A small-molecule ligand and the protein it binds are described below.
Small molecule (SMILES): CC[C@H](C)[C@H](NC(=O)[C@@H](N)CCCCN)C(=O)N[C@@H](CC(C)C)C(=O)N[C@@H](CC1=NC=NC1)C(=O)N[C@@H](CCCN=C(N)N)C(=O)N[C@@H](CC(C)C)C(=O)N[C@@H](CC(C)C)C(=O)N[C@H](C=O)CCC(N)=O

Sequence of chain 1.C:
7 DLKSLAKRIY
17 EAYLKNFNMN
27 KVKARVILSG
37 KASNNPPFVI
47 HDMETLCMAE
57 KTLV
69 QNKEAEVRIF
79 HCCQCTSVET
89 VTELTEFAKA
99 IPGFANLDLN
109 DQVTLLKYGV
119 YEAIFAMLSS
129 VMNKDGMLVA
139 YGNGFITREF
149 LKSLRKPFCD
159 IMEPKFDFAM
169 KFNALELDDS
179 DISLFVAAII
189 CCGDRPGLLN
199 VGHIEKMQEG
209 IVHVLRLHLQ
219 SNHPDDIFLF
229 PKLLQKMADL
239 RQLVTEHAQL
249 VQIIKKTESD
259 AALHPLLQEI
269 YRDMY

Binding-site contacts:
Ligand atom C contacts residue GLU267 of chain 1.C at 3.6 Å.
Ligand atom CD2 contacts residue GLN110 of chain 1.C at 4.1 Å.
Ligand atom CD1 contacts residue PHE102 of chain 1.C at 4.1 Å (hydrophobic).
Ligand atom C contacts residue GLU267 of chain 1.C at 4.0 Å.
Ligand atom O contacts residue LYS97 of chain 1.C at 3.0 Å.
Ligand atom CD2 contacts residue LEU107 of chain 1.C at 4.0 Å (hydrophobic).
Ligand atom CB contacts residue LEU264 of chain 1.C at 4.2 Å (hydrophobic).
Ligand atom CB contacts residue THR93 of chain 1.C at 4.3 Å.
Ligand atom CA contacts residue GLU267 of chain 1.C at 3.9 Å.
Ligand atom CG2 contacts residue LEU264 of chain 1.C at 3.8 Å (hydrophobic).
Ligand atom CD1 contacts residue LEU264 of chain 1.C at 3.9 Å (hydrophobic).
Ligand atom C contacts residue LYS97 of chain 1.C at 4.1 Å.
Ligand atom O contacts residue THR93 of chain 1.C at 4.0 Å.
Ligand atom CB contacts residue GLU267 of chain 1.C at 3.9 Å.
Ligand atom CA contacts residue LYS97 of chain 1.C at 4.0 Å.
Ligand atom CA contacts residue GLU267 of chain 1.C at 3.4 Å.
Ligand atom CG1 contacts residue LEU264 of chain 1.C at 4.1 Å (hydrophobic).
Ligand atom NE2 contacts residue LEU107 of chain 1.C at 3.5 Å.
Ligand atom O contacts residue GLU94 of chain 1.C at 3.8 Å.
Ligand atom CD2 contacts residue VAL111 of chain 1.C at 3.5 Å (hydrophobic).
Ligand atom CA contacts residue GLU267 of chain 1.C at 3.9 Å.
Ligand atom C contacts residue THR93 of chain 1.C at 4.2 Å.
Ligand atom CA contacts residue LEU264 of chain 1.C at 4.3 Å (hydrophobic).
Ligand atom CB contacts residue GLU267 of chain 1.C at 3.2 Å.
Ligand atom CB contacts residue GLU267 of chain 1.C at 3.5 Å.
Ligand atom N contacts residue GLU267 of chain 1.C at 3.0 Å (salt-bridge).
Ligand atom CG2 contacts residue GLU267 of chain 1.C at 2.9 Å.
Ligand atom N contacts residue GLU267 of chain 1.C at 2.9 Å (salt-bridge).
Ligand atom CA contacts residue THR93 of chain 1.C at 4.4 Å.
Ligand atom CG contacts residue GLN110 of chain 1.C at 3.5 Å.
Ligand atom CG contacts residue GLU267 of chain 1.C at 4.4 Å.
Ligand atom CD1 contacts residue THR90 of chain 1.C at 4.2 Å.
Ligand atom CD2 contacts residue VAL111 of chain 1.C at 4.2 Å (hydrophobic).
Ligand atom CD1 contacts residue LEU114 of chain 1.C at 4.0 Å (hydrophobic).
Ligand atom CD1 contacts residue THR93 of chain 1.C at 3.8 Å.
Ligand atom N contacts residue LEU264 of chain 1.C at 4.1 Å.
Ligand atom CD1 contacts residue GLN110 of chain 1.C at 3.1 Å.
Ligand atom N contacts residue GLU267 of chain 1.C at 3.0 Å (salt-bridge).
Ligand atom N contacts residue THR93 of chain 1.C at 4.3 Å.
Ligand atom CD2 contacts residue LEU114 of chain 1.C at 3.6 Å (hydrophobic).